Sequence of chain 6.D:
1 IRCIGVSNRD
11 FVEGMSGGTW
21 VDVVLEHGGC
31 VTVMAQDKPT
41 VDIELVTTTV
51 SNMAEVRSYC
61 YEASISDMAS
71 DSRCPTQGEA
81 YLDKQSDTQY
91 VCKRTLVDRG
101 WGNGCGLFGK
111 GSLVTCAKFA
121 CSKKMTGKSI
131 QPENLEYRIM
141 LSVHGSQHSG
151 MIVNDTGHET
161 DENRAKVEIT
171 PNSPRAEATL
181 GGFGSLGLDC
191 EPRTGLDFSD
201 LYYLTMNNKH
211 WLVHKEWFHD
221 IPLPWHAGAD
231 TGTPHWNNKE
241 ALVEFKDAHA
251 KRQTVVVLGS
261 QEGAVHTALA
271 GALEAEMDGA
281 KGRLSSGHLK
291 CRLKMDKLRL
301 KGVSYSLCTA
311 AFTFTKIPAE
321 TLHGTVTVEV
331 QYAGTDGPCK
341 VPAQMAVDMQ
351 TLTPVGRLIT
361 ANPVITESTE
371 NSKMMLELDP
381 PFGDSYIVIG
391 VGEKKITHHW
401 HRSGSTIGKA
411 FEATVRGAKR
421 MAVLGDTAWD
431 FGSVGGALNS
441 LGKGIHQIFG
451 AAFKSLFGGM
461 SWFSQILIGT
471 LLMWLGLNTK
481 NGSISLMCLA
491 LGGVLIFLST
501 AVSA

The small molecule below binds the protein below.
Small molecule (SMILES): CC(=O)N[C@@H]1[C@@H](O)[C@H](O)[C@@H](CO)O[C@H]1O

Binding-site contacts:
Ligand atom O3 contacts residue HIS148 of chain 6.D at 3.7 Å.
Ligand atom O5 contacts residue HIS158 of chain 6.D at 3.5 Å.
Ligand atom C3 contacts residue ASN154 of chain 6.D at 3.8 Å.
Ligand atom O7 contacts residue SER149 of chain 6.D at 3.4 Å (h-bond).
Ligand atom C4 contacts residue ASN154 of chain 6.D at 4.3 Å.
Ligand atom C1 contacts residue HIS158 of chain 6.D at 3.9 Å.
Ligand atom C3 contacts residue HIS158 of chain 6.D at 4.4 Å.
Ligand atom C8 contacts residue ASN154 of chain 6.D at 3.1 Å.
Ligand atom N2 contacts residue ASN154 of chain 6.D at 2.8 Å (h-bond).
Ligand atom C2 contacts residue ASN154 of chain 6.D at 2.5 Å.
Ligand atom C8 contacts residue VAL153 of chain 6.D at 3.2 Å (hydrophobic).
Ligand atom C5 contacts residue HIS158 of chain 6.D at 4.2 Å.
Ligand atom O7 contacts residue VAL153 of chain 6.D at 3.3 Å.
Ligand atom O7 contacts residue GLY150 of chain 6.D at 3.4 Å.
Ligand atom C6 contacts residue HIS158 of chain 6.D at 4.3 Å.
Ligand atom C7 contacts residue VAL153 of chain 6.D at 3.6 Å (hydrophobic).
Ligand atom C1 contacts residue ASN154 of chain 6.D at 1.4 Å.
Ligand atom C5 contacts residue ASN154 of chain 6.D at 3.7 Å.
Ligand atom O5 contacts residue ASN154 of chain 6.D at 2.4 Å (h-bond).
Ligand atom C6 contacts residue GLY157 of chain 6.D at 3.9 Å.
Ligand atom C2 contacts residue HIS158 of chain 6.D at 3.7 Å.
Ligand atom O6 contacts residue ASN154 of chain 6.D at 4.2 Å.
Ligand atom O7 contacts residue ASN154 of chain 6.D at 4.2 Å.
Ligand atom C7 contacts residue ASN154 of chain 6.D at 3.2 Å.
Ligand atom C7 contacts residue SER149 of chain 6.D at 4.4 Å.
Ligand atom O6 contacts residue GLY157 of chain 6.D at 3.1 Å.
Ligand atom O6 contacts residue HIS158 of chain 6.D at 4.2 Å.
Ligand atom C4 contacts residue HIS158 of chain 6.D at 4.1 Å.